Binding-site contacts:
Ligand atom C3' contacts residue GLU46 of chain 1.A at 3.4 Å.
Ligand atom N3B contacts residue MG1 of chain 1.C at 3.3 Å.
Ligand atom O3G contacts residue GLY27 of chain 1.A at 3.4 Å.
Ligand atom O2' contacts residue PRO45 of chain 1.A at 3.2 Å (h-bond).
Ligand atom O3G contacts residue GLY75 of chain 1.A at 3.1 Å (h-bond).
Ligand atom O6 contacts residue LYS132 of chain 1.A at 3.5 Å.
Ligand atom O6 contacts residue ASP134 of chain 1.A at 3.5 Å (salt-bridge).
Ligand atom O3G contacts residue LYS31 of chain 1.A at 2.8 Å (salt-bridge).
Ligand atom C8 contacts residue ALA33 of chain 1.A at 3.5 Å (hydrophobic).
Ligand atom O1B contacts residue VAL29 of chain 1.A at 3.2 Å (h-bond).
Ligand atom N1 contacts residue ASP134 of chain 1.A at 2.8 Å (salt-bridge).
Ligand atom O2B contacts residue MG1 of chain 1.C at 2.1 Å.
Ligand atom O1B contacts residue GLY28 of chain 1.A at 3.4 Å (h-bond).
Ligand atom O2G contacts residue MG1 of chain 1.C at 2.0 Å.
Ligand atom O2A contacts residue ALA33 of chain 1.A at 2.8 Å (h-bond).
Ligand atom O6 contacts residue ALA162 of chain 1.A at 2.8 Å (h-bond).
Ligand atom O6 contacts residue ASN131 of chain 1.A at 3.3 Å (h-bond).
Ligand atom O3G contacts residue GLY28 of chain 1.A at 3.5 Å (h-bond).
Ligand atom O2A contacts residue GLY30 of chain 1.A at 3.4 Å.
Ligand atom O2A contacts residue SER32 of chain 1.A at 3.4 Å (h-bond).
Ligand atom O1G contacts residue TYR47 of chain 1.A at 3.5 Å.
Ligand atom O3A contacts residue GLY30 of chain 1.A at 3.1 Å (h-bond).
Ligand atom O2' contacts residue VAL44 of chain 1.A at 2.7 Å (h-bond).
Ligand atom O3' contacts residue PRO45 of chain 1.A at 2.8 Å (h-bond).
Ligand atom N2 contacts residue ASP134 of chain 1.A at 2.9 Å (salt-bridge).
Ligand atom O2G contacts residue THR50 of chain 1.A at 2.9 Å (h-bond).
Ligand atom O6 contacts residue SER161 of chain 1.A at 3.4 Å.
Ligand atom O1B contacts residue GLY30 of chain 1.A at 3.1 Å (h-bond).
Ligand atom O4' contacts residue LYS132 of chain 1.A at 3.1 Å (salt-bridge).
Ligand atom O1G contacts residue PRO49 of chain 1.A at 3.3 Å.
Ligand atom C2' contacts residue VAL44 of chain 1.A at 3.5 Å (hydrophobic).
Ligand atom N7 contacts residue ASN131 of chain 1.A at 3.2 Å (h-bond).
Ligand atom N3B contacts residue GLY28 of chain 1.A at 3.1 Å (h-bond).
Ligand atom PB contacts residue MG1 of chain 1.C at 3.2 Å.
Ligand atom O2B contacts residue SER32 of chain 1.A at 2.9 Å (h-bond).
Ligand atom PG contacts residue MG1 of chain 1.C at 3.2 Å.
Ligand atom O1B contacts residue LYS31 of chain 1.A at 2.8 Å (salt-bridge).
Ligand atom C6 contacts residue LYS132 of chain 1.A at 3.5 Å.
Ligand atom N2 contacts residue LEU135 of chain 1.A at 3.5 Å.
Ligand atom O2' contacts residue PHE43 of chain 1.A at 3.2 Å.

The protein below binds the small molecule below.
Small molecule (SMILES): Nc1nc2c(ncn2[C@@H]2O[C@H](CO[P](=O)(O)O[P](=O)(O)NP(=O)(O)O)[C@@H](O)[C@H]2O)c(=O)[nH]1

Sequence of chain 1.A:
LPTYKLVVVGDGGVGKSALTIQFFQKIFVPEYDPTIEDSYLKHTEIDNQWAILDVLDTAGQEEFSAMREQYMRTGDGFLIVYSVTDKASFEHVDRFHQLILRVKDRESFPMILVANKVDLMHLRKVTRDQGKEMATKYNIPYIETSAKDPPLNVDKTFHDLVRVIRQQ